Sequence of chain 1.B:
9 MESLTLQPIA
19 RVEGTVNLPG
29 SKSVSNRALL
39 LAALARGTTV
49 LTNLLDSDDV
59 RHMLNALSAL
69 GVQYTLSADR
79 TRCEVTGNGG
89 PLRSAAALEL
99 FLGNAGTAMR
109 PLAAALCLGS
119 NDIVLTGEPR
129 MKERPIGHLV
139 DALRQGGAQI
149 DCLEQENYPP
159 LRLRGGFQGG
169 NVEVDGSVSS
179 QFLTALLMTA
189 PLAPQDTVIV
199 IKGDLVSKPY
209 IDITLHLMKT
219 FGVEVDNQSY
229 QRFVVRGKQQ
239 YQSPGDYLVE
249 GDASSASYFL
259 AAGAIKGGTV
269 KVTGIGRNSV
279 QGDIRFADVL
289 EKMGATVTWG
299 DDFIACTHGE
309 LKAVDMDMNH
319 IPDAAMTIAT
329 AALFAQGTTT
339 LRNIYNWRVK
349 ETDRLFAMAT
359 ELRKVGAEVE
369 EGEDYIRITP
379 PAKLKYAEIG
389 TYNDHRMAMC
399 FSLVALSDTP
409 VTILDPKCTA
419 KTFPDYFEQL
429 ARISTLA

A protein and the small-molecule ligand that binds it are described below.
Small molecule (SMILES): O=C(O)C1=C[C@@H](OP(=O)(O)O)[C@@H](O)[C@H](O)C1

Binding-site contacts:
Ligand atom C7 contacts residue SER31 of chain 1.B at 3.7 Å.
Ligand atom O3 contacts residue ASP321 of chain 1.B at 2.7 Å (salt-bridge).
Ligand atom C7 contacts residue TYR208 of chain 1.B at 3.2 Å (hydrophobic).
Ligand atom C4 contacts residue ASP321 of chain 1.B at 3.4 Å.
Ligand atom C1 contacts residue TYR208 of chain 1.B at 3.3 Å (hydrophobic).
Ligand atom P1 contacts residue SER177 of chain 1.B at 3.6 Å.
Ligand atom O3 contacts residue LYS30 of chain 1.B at 2.9 Å (salt-bridge).
Ligand atom O5 contacts residue THR105 of chain 1.B at 3.5 Å.
Ligand atom C2 contacts residue TYR208 of chain 1.B at 3.5 Å (hydrophobic).
Ligand atom O6 contacts residue SER205 of chain 1.B at 2.6 Å (h-bond).
Ligand atom P1 contacts residue SER205 of chain 1.B at 3.6 Å.
Ligand atom O3 contacts residue GPJ1 of chain 1.G at 2.9 Å (h-bond).
Ligand atom O5 contacts residue ARG35 of chain 1.B at 2.8 Å (salt-bridge).
Ligand atom O2 contacts residue GPJ1 of chain 1.G at 3.7 Å.
Ligand atom O8 contacts residue SER205 of chain 1.B at 3.3 Å.
Ligand atom C6 contacts residue TYR208 of chain 1.B at 3.7 Å (hydrophobic).
Ligand atom C5 contacts residue GPJ1 of chain 1.G at 3.6 Å.
Ligand atom O8 contacts residue GLN179 of chain 1.B at 3.7 Å.
Ligand atom O7 contacts residue ASN344 of chain 1.B at 3.7 Å.
Ligand atom C6 contacts residue SER31 of chain 1.B at 3.6 Å.
Ligand atom O5 contacts residue TYR208 of chain 1.B at 3.5 Å.
Ligand atom O1 contacts residue GLN179 of chain 1.B at 3.6 Å (h-bond).
Ligand atom O6 contacts residue ASN344 of chain 1.B at 2.9 Å (h-bond).
Ligand atom C6 contacts residue GLN179 of chain 1.B at 3.8 Å.
Ligand atom C7 contacts residue ARG35 of chain 1.B at 3.5 Å.
Ligand atom O5 contacts residue SER31 of chain 1.B at 2.7 Å (h-bond).
Ligand atom C1 contacts residue GLN179 of chain 1.B at 3.5 Å.
Ligand atom O2 contacts residue LYS348 of chain 1.B at 3.0 Å (salt-bridge).
Ligand atom O8 contacts residue SER178 of chain 1.B at 2.6 Å (h-bond).
Ligand atom O2 contacts residue ASP321 of chain 1.B at 2.8 Å (salt-bridge).
Ligand atom O6 contacts residue LYS348 of chain 1.B at 2.8 Å (salt-bridge).
Ligand atom O8 contacts residue SER177 of chain 1.B at 3.4 Å (h-bond).
Ligand atom O4 contacts residue GLN179 of chain 1.B at 3.7 Å.
Ligand atom O7 contacts residue SER177 of chain 1.B at 2.7 Å (h-bond).
Ligand atom C5 contacts residue ASP321 of chain 1.B at 3.5 Å.
Ligand atom C2 contacts residue GLN179 of chain 1.B at 3.5 Å.
Ligand atom O4 contacts residue TYR208 of chain 1.B at 3.7 Å.
Ligand atom O4 contacts residue ARG35 of chain 1.B at 2.8 Å (salt-bridge).
Ligand atom O7 contacts residue LYS348 of chain 1.B at 3.7 Å.
Ligand atom C5 contacts residue GLN179 of chain 1.B at 3.7 Å.